Binding-site contacts:
Ligand atom O5 contacts residue ASN698 of chain 1.B at 2.4 Å (h-bond).
Ligand atom N2 contacts residue ASN698 of chain 1.B at 2.9 Å (h-bond).
Ligand atom C3 contacts residue ASN698 of chain 1.B at 3.8 Å.
Ligand atom O7 contacts residue ASN698 of chain 1.B at 3.0 Å (h-bond).
Ligand atom C4 contacts residue ASN698 of chain 1.B at 4.2 Å.
Ligand atom C2 contacts residue ASN698 of chain 1.B at 2.4 Å.
Ligand atom C1 contacts residue ASN698 of chain 1.B at 1.4 Å.
Ligand atom C8 contacts residue ASN699 of chain 1.B at 4.2 Å.
Ligand atom C6 contacts residue ASP785 of chain 1.C at 4.3 Å.
Ligand atom C8 contacts residue ASN698 of chain 1.B at 4.3 Å.
Ligand atom C5 contacts residue ASN698 of chain 1.B at 3.7 Å.
Ligand atom C8 contacts residue GLY1120 of chain 1.B at 3.6 Å.
Ligand atom O5 contacts residue ASP785 of chain 1.C at 3.9 Å.
Ligand atom C7 contacts residue ASN698 of chain 1.B at 3.1 Å.

Sequence of chain 1.B:
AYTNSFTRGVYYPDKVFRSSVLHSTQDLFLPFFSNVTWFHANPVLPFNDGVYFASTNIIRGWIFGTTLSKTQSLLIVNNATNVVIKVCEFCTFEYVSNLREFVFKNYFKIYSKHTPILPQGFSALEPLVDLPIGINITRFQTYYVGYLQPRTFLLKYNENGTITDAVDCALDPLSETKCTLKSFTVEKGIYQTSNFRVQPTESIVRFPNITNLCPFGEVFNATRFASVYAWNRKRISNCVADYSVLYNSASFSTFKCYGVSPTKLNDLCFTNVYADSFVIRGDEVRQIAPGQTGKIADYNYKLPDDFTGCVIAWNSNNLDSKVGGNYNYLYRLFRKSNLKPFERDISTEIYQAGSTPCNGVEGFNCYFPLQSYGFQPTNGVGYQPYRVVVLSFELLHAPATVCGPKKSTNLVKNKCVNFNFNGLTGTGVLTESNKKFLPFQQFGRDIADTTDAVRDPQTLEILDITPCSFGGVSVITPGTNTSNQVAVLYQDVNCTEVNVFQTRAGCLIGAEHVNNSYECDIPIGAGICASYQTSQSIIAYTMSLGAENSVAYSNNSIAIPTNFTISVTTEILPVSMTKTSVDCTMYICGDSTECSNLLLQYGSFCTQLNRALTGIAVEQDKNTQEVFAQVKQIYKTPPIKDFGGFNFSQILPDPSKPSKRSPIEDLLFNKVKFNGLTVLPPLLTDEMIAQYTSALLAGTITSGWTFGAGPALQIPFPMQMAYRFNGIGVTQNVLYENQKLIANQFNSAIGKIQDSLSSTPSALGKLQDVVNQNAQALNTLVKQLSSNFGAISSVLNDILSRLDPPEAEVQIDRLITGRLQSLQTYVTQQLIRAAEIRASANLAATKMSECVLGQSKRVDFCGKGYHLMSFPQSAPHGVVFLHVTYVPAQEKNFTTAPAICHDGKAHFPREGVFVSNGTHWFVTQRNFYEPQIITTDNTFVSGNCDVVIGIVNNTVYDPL

Sequence of chain 1.C:
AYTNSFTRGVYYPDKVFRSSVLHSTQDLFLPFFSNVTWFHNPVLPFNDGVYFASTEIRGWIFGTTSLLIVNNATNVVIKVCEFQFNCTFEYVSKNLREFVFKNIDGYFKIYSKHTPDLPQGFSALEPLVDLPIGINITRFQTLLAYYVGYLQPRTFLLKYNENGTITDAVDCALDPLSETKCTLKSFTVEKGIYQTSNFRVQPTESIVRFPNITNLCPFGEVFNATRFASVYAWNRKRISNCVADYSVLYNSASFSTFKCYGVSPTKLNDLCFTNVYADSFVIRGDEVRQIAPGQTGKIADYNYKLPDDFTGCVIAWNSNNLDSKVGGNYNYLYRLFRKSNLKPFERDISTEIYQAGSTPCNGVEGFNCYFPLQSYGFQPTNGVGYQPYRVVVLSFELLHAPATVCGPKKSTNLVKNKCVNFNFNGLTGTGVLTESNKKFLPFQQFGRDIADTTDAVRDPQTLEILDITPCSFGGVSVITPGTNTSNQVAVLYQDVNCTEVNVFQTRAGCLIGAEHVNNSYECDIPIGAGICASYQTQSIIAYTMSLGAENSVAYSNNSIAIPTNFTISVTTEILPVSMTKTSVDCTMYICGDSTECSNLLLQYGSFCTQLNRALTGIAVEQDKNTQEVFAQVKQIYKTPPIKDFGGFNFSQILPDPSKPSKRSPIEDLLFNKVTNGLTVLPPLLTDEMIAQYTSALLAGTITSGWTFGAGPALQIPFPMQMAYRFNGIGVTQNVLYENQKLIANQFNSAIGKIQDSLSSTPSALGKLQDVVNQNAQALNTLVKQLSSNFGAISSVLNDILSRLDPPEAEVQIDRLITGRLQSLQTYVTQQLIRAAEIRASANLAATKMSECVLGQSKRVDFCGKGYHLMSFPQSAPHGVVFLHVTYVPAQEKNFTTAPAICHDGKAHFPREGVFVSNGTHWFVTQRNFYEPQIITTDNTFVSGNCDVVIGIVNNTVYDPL

The small molecule below binds the protein below.
Small molecule (SMILES): CC(=O)N[C@@H]1[C@@H](O)[C@H](O)[C@@H](CO)O[C@H]1O